Binding-site contacts:
Ligand atom C3 contacts residue ASN287 of chain 1.A at 3.8 Å.
Ligand atom O5 contacts residue ASN287 of chain 1.A at 2.2 Å (h-bond).
Ligand atom C2 contacts residue ASN287 of chain 1.A at 2.5 Å.
Ligand atom O7 contacts residue ASN287 of chain 1.A at 3.9 Å.
Ligand atom C7 contacts residue ASN287 of chain 1.A at 3.3 Å.
Ligand atom C5 contacts residue ASN287 of chain 1.A at 3.6 Å.
Ligand atom C8 contacts residue ASN287 of chain 1.A at 3.7 Å.
Ligand atom N2 contacts residue ASN287 of chain 1.A at 3.0 Å (h-bond).
Ligand atom C1 contacts residue ASN287 of chain 1.A at 1.4 Å.
Ligand atom C4 contacts residue ASN287 of chain 1.A at 4.1 Å.

This small molecule binds to this protein.
Small molecule (SMILES): CC(=O)N[C@@H]1[C@@H](O)[C@H](O)[C@@H](CO)O[C@H]1O

Sequence of chain 1.A:
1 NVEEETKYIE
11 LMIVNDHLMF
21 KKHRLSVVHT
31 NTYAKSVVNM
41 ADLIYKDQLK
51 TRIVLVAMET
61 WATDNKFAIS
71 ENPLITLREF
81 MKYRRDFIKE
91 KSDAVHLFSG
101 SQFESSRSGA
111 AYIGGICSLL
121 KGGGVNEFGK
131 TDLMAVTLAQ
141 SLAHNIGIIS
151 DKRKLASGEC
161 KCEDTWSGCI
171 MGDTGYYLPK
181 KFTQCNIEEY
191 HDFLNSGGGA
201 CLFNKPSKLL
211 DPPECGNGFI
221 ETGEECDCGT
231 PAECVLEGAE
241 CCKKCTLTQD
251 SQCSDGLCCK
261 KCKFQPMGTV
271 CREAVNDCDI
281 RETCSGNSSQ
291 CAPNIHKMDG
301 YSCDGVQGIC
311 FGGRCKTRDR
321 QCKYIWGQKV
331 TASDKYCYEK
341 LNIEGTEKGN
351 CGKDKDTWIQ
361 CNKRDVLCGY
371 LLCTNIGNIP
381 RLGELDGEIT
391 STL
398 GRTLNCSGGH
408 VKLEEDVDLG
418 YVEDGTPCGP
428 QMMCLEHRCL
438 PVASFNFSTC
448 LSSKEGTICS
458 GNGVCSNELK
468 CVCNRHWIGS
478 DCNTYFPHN